A small-molecule ligand and the protein it binds are described below.
Small molecule (SMILES): CCOP(=O)(O)OCC

Sequence of chain 1.A:
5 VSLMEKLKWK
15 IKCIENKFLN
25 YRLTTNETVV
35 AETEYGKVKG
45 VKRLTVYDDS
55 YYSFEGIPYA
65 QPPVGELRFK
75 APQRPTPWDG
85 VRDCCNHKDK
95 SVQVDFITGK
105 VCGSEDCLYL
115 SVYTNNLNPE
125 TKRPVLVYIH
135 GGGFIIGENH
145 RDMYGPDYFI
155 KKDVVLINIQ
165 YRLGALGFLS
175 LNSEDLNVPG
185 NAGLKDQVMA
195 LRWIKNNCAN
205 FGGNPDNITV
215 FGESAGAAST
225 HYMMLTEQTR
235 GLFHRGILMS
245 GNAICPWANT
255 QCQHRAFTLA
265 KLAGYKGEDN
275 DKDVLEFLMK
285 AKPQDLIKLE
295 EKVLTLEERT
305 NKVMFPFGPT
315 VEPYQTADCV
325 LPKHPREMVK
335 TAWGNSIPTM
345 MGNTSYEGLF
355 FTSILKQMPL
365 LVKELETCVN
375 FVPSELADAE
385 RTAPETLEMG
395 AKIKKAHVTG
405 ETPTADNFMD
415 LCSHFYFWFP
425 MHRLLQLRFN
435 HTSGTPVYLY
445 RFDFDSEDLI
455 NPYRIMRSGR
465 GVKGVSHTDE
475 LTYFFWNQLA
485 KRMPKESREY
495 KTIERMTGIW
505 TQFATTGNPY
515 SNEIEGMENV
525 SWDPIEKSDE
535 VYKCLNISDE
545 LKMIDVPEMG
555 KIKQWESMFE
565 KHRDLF

Binding-site contacts:
Ligand atom O1 contacts residue GLY136 of chain 1.A at 4.2 Å.
Ligand atom C1 contacts residue TRP251 of chain 1.A at 3.5 Å (hydrophobic).
Ligand atom C2 contacts residue HIS471 of chain 1.A at 3.5 Å.
Ligand atom C3 contacts residue THR472 of chain 1.A at 3.6 Å.
Ligand atom O4 contacts residue SER218 of chain 1.A at 2.4 Å (h-bond).
Ligand atom C2 contacts residue TYR457 of chain 1.A at 4.1 Å (hydrophobic).
Ligand atom C2 contacts residue GLY136 of chain 1.A at 4.2 Å.
Ligand atom P1 contacts residue GLY136 of chain 1.A at 4.2 Å.
Ligand atom C4 contacts residue TRP251 of chain 1.A at 4.2 Å (hydrophobic).
Ligand atom C3 contacts residue SER218 of chain 1.A at 4.4 Å.
Ligand atom P1 contacts residue SER218 of chain 1.A at 1.5 Å.
Ligand atom C3 contacts residue PHE354 of chain 1.A at 3.5 Å (hydrophobic).
Ligand atom C4 contacts residue MET308 of chain 1.A at 3.6 Å (hydrophobic).
Ligand atom O4 contacts residue ALA219 of chain 1.A at 2.8 Å (h-bond).
Ligand atom C3 contacts residue HIS471 of chain 1.A at 3.7 Å.
Ligand atom O3 contacts residue PHE309 of chain 1.A at 4.5 Å.
Ligand atom O4 contacts residue GLY137 of chain 1.A at 2.8 Å (h-bond).
Ligand atom C2 contacts residue SER218 of chain 1.A at 3.1 Å.
Ligand atom O3 contacts residue TRP251 of chain 1.A at 4.2 Å.
Ligand atom O3 contacts residue ALA219 of chain 1.A at 4.2 Å.
Ligand atom C4 contacts residue SER218 of chain 1.A at 4.1 Å.
Ligand atom O3 contacts residue SER218 of chain 1.A at 2.7 Å (h-bond).
Ligand atom C1 contacts residue SER218 of chain 1.A at 3.0 Å.
Ligand atom O4 contacts residue GLU217 of chain 1.A at 4.5 Å.
Ligand atom O1 contacts residue HIS471 of chain 1.A at 3.9 Å.
Ligand atom O1 contacts residue GLY137 of chain 1.A at 4.1 Å.
Ligand atom C2 contacts residue THR472 of chain 1.A at 4.1 Å.
Ligand atom O4 contacts residue GLY136 of chain 1.A at 2.9 Å (h-bond).
Ligand atom O3 contacts residue GLY137 of chain 1.A at 3.9 Å.
Ligand atom C3 contacts residue TYR457 of chain 1.A at 3.6 Å (hydrophobic).
Ligand atom O1 contacts residue SER218 of chain 1.A at 2.7 Å (h-bond).
Ligand atom P1 contacts residue GLY137 of chain 1.A at 3.8 Å.
Ligand atom O4 contacts residue GLY135 of chain 1.A at 3.9 Å.
Ligand atom P1 contacts residue HIS471 of chain 1.A at 3.9 Å.
Ligand atom C2 contacts residue GLU217 of chain 1.A at 4.5 Å.
Ligand atom P1 contacts residue ALA219 of chain 1.A at 3.5 Å.